This protein binds this small molecule.
Small molecule (SMILES): Nc1ncnc2c1ncn2[C@@H]1O[C@H](CO[P](=O)(O)O[P](=O)(O)CP(=O)(O)O)[C@@H](O)[C@H]1O

Sequence of chain 1.B:
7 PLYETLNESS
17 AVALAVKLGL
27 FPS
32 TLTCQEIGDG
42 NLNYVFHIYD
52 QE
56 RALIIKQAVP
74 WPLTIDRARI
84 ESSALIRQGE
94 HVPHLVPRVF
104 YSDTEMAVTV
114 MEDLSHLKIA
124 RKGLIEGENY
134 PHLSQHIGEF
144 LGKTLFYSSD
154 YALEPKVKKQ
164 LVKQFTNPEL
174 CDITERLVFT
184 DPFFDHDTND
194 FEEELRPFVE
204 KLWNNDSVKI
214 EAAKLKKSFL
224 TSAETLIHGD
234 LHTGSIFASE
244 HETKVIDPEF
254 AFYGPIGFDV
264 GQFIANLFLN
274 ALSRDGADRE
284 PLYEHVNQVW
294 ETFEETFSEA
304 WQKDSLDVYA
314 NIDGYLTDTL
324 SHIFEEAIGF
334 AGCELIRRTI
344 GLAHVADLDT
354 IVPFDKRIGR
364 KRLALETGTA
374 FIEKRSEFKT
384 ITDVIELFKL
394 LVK

Binding-site contacts:
Ligand atom PB contacts residue ASN44 of chain 1.B at 3.7 Å.
Ligand atom O2B contacts residue LYS61 of chain 1.B at 3.0 Å (salt-bridge).
Ligand atom C4' contacts residue ASP40 of chain 1.B at 3.7 Å.
Ligand atom C2 contacts residue ASP116 of chain 1.B at 3.6 Å.
Ligand atom N1 contacts residue LEU117 of chain 1.B at 2.8 Å (h-bond).
Ligand atom O1B contacts residue ASN44 of chain 1.B at 2.9 Å (h-bond).
Ligand atom C6 contacts residue ILE59 of chain 1.B at 3.5 Å (hydrophobic).
Ligand atom C5' contacts residue ASP40 of chain 1.B at 3.4 Å.
Ligand atom N1 contacts residue ASP116 of chain 1.B at 3.7 Å.
Ligand atom N1 contacts residue ILE59 of chain 1.B at 3.3 Å.
Ligand atom O1A contacts residue LYS61 of chain 1.B at 3.2 Å (salt-bridge).
Ligand atom PG contacts residue MG1 of chain 1.G at 3.1 Å.
Ligand atom O2B contacts residue ASP250 of chain 1.B at 3.3 Å (salt-bridge).
Ligand atom O2G contacts residue ASP250 of chain 1.B at 3.2 Å (salt-bridge).
Ligand atom C8 contacts residue VAL46 of chain 1.B at 3.7 Å (hydrophobic).
Ligand atom O2G contacts residue GLU252 of chain 1.B at 3.7 Å.
Ligand atom C2 contacts residue LEU117 of chain 1.B at 3.3 Å (hydrophobic).
Ligand atom C2 contacts residue ILE59 of chain 1.B at 3.7 Å (hydrophobic).
Ligand atom C5 contacts residue PHE240 of chain 1.B at 3.7 Å (hydrophobic).
Ligand atom O1G contacts residue MG1 of chain 1.G at 3.4 Å.
Ligand atom N1 contacts residue GLU115 of chain 1.B at 3.8 Å.
Ligand atom C6 contacts residue GLU115 of chain 1.B at 3.8 Å.
Ligand atom O2A contacts residue ILE249 of chain 1.B at 3.8 Å.
Ligand atom O4' contacts residue VAL46 of chain 1.B at 3.8 Å.
Ligand atom O2B contacts residue MG1 of chain 1.G at 1.9 Å.
Ligand atom O2B contacts residue ASN44 of chain 1.B at 3.4 Å (h-bond).
Ligand atom PB contacts residue MG1 of chain 1.G at 3.2 Å.
Ligand atom C4 contacts residue PHE240 of chain 1.B at 3.7 Å (hydrophobic).
Ligand atom C3B contacts residue MG1 of chain 1.G at 3.4 Å.
Ligand atom C2' contacts residue PHE240 of chain 1.B at 3.6 Å (hydrophobic).
Ligand atom O4' contacts residue ILE38 of chain 1.B at 3.8 Å.
Ligand atom C2 contacts residue SER118 of chain 1.B at 3.5 Å.
Ligand atom N6 contacts residue MET114 of chain 1.B at 3.5 Å (h-bond).
Ligand atom O3' contacts residue ILE122 of chain 1.B at 3.7 Å.
Ligand atom N3 contacts residue PHE240 of chain 1.B at 3.7 Å.
Ligand atom C6 contacts residue LEU117 of chain 1.B at 3.8 Å (hydrophobic).
Ligand atom O2G contacts residue MG1 of chain 1.G at 2.3 Å.
Ligand atom O3A contacts residue LYS61 of chain 1.B at 3.6 Å.
Ligand atom N6 contacts residue GLU115 of chain 1.B at 3.0 Å (salt-bridge).
Ligand atom N9 contacts residue VAL46 of chain 1.B at 3.8 Å.